Sequence of chain 1.A:
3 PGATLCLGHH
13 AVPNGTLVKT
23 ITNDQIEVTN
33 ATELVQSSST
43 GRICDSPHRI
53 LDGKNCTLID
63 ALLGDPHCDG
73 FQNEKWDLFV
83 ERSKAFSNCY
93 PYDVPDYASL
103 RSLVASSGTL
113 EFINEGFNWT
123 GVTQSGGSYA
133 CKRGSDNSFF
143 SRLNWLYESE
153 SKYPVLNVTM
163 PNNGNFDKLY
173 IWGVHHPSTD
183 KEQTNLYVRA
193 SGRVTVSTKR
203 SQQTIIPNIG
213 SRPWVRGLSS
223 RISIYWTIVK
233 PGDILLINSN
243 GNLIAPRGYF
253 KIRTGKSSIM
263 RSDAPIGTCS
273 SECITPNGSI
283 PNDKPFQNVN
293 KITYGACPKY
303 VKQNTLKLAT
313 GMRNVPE

Binding-site contacts:
Ligand atom C8 contacts residue ASN32 of chain 1.A at 4.3 Å.
Ligand atom C5 contacts residue ALA33 of chain 1.A at 4.3 Å (hydrophobic).
Ligand atom O5 contacts residue ASN32 of chain 1.A at 2.4 Å (h-bond).
Ligand atom O5 contacts residue ALA33 of chain 1.A at 3.5 Å (h-bond).
Ligand atom O7 contacts residue ASN32 of chain 1.A at 3.3 Å (h-bond).
Ligand atom C5 contacts residue ASN32 of chain 1.A at 3.7 Å.
Ligand atom C6 contacts residue ASN32 of chain 1.A at 4.5 Å.
Ligand atom C2 contacts residue ASN32 of chain 1.A at 2.5 Å.
Ligand atom C4 contacts residue ASN32 of chain 1.A at 4.3 Å.
Ligand atom O6 contacts residue THR34 of chain 1.A at 3.7 Å.
Ligand atom O6 contacts residue ALA33 of chain 1.A at 3.0 Å (h-bond).
Ligand atom N2 contacts residue ASN32 of chain 1.A at 2.9 Å (h-bond).
Ligand atom C1 contacts residue ASN32 of chain 1.A at 1.4 Å.
Ligand atom C6 contacts residue ALA33 of chain 1.A at 3.9 Å (hydrophobic).
Ligand atom C7 contacts residue ASN32 of chain 1.A at 3.2 Å.
Ligand atom C3 contacts residue ASN32 of chain 1.A at 3.8 Å.

This small molecule binds to this protein.
Small molecule (SMILES): CC(=O)N[C@H]1[C@H](O[C@H]2[C@H](O)[C@@H](NC(C)=O)CO[C@@H]2CO)O[C@H](CO)[C@@H](O)[C@@H]1O